Sequence of chain 10.A:
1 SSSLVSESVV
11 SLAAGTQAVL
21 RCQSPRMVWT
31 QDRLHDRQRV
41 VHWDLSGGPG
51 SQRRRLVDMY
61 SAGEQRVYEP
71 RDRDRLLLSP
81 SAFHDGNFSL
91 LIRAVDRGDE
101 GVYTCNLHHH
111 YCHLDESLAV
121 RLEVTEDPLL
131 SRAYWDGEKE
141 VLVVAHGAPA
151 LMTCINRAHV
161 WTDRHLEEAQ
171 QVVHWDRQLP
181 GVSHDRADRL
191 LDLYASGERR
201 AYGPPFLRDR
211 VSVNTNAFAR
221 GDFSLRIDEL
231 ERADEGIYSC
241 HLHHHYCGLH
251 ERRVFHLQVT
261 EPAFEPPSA

Binding-site contacts:
Ligand atom C1 contacts residue SER89 of chain 10.A at 4.5 Å.
Ligand atom C4 contacts residue ASN87 of chain 10.A at 4.2 Å.
Ligand atom C6 contacts residue LEU151 of chain 10.A at 3.8 Å (hydrophobic).
Ligand atom C5 contacts residue LEU151 of chain 10.A at 4.1 Å (hydrophobic).
Ligand atom C5 contacts residue ASN87 of chain 10.A at 3.7 Å.
Ligand atom O4 contacts residue LEU151 of chain 10.A at 4.1 Å.
Ligand atom C3 contacts residue ASN87 of chain 10.A at 3.8 Å.
Ligand atom O7 contacts residue ASN87 of chain 10.A at 3.0 Å (h-bond).
Ligand atom C7 contacts residue ASP85 of chain 10.A at 4.4 Å.
Ligand atom C6 contacts residue LEU91 of chain 10.A at 3.7 Å (hydrophobic).
Ligand atom N2 contacts residue ASN87 of chain 10.A at 2.8 Å (h-bond).
Ligand atom C8 contacts residue ASN87 of chain 10.A at 4.3 Å.
Ligand atom C1 contacts residue ASN87 of chain 10.A at 1.4 Å.
Ligand atom C2 contacts residue ASN87 of chain 10.A at 2.4 Å.
Ligand atom O5 contacts residue ASN87 of chain 10.A at 2.4 Å (h-bond).
Ligand atom O6 contacts residue LEU91 of chain 10.A at 4.1 Å.
Ligand atom C7 contacts residue ASN87 of chain 10.A at 3.1 Å.
Ligand atom O7 contacts residue ASP85 of chain 10.A at 3.4 Å (salt-bridge).

A small-molecule ligand and the protein it binds are described below.
Small molecule (SMILES): CC(=O)N[C@@H]1[C@@H](O)[C@H](O)[C@@H](CO)O[C@H]1O